Binding-site contacts:
Ligand atom C18 contacts residue GLY19 of chain 1.DC at 3.0 Å.
Ligand atom C15 contacts residue GLY19 of chain 1.DC at 4.2 Å.
Ligand atom C8 contacts residue ALA20 of chain 1.DC at 4.3 Å (hydrophobic).
Ligand atom N5 contacts residue GLY19 of chain 1.DC at 1.9 Å.
Ligand atom N5 contacts residue ALA18 of chain 1.DC at 4.2 Å.
Ligand atom C13 contacts residue HIS132 of chain 1.T at 4.0 Å.
Ligand atom N5 contacts residue ALA20 of chain 1.DC at 3.0 Å (h-bond).
Ligand atom N4 contacts residue GLY19 of chain 1.DC at 3.2 Å.
Ligand atom N6 contacts residue GLY19 of chain 1.DC at 1.7 Å.
Ligand atom C10 contacts residue ALA20 of chain 1.DC at 4.1 Å (hydrophobic).
Ligand atom C14 contacts residue HIS132 of chain 1.T at 4.2 Å.
Ligand atom C19 contacts residue GLY19 of chain 1.DC at 4.1 Å.
Ligand atom N4 contacts residue ALA20 of chain 1.DC at 4.0 Å.
Ligand atom C22 contacts residue GLY19 of chain 1.DC at 3.8 Å.
Ligand atom N6 contacts residue ALA18 of chain 1.DC at 3.8 Å.
Ligand atom N6 contacts residue ALA20 of chain 1.DC at 3.6 Å (h-bond).

This small molecule binds to this protein.
Small molecule (SMILES): O=C(c1ccc(-n2nnc3cccnc32)cc1)N(c1ncccc1Cl)[C@@H]1CCCNC1

Sequence of chain 1.DC:
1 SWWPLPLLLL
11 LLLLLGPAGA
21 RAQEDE

Sequence of chain 1.T:
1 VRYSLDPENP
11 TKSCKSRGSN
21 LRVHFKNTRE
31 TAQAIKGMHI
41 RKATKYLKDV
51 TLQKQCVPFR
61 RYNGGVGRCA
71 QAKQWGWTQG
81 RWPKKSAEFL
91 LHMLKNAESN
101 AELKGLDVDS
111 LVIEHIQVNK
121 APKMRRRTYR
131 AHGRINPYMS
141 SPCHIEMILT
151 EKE